This small molecule binds to this protein.
Small molecule (SMILES): CC(=O)N[C@H]1[C@H]([C@H](O)[C@H](O)CO)O[C@@](O[C@H](CO)[C@@H](O)[C@@H]2O[C@@H](C(=O)O)C[C@H](O)[C@H]2NC(C)=O)(C(=O)O)C[C@@H]1O

Sequence of chain 6.E:
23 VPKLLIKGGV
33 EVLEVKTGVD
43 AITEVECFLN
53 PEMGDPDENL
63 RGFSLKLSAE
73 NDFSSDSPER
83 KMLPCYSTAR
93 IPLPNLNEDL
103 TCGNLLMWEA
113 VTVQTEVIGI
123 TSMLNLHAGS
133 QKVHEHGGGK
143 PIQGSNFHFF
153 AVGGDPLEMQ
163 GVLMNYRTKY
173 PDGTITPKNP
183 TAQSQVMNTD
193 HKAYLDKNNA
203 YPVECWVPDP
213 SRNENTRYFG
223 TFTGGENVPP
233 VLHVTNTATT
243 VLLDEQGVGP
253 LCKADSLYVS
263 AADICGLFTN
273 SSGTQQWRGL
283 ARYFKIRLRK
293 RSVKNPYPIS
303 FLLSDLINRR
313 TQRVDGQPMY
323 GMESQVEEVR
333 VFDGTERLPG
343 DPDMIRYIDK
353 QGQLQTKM

Sequence of chain 6.A:
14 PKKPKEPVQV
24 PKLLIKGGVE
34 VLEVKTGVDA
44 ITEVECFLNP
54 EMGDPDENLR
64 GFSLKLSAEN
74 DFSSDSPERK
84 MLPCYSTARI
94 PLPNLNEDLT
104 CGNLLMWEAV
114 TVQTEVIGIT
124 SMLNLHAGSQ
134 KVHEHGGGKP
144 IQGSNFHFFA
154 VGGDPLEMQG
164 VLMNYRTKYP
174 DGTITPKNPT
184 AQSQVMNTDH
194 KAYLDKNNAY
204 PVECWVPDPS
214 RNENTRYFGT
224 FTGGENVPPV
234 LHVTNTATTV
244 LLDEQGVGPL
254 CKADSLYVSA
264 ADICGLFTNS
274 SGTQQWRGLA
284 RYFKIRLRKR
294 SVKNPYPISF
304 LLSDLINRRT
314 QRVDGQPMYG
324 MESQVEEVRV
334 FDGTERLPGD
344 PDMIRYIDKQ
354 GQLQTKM

Sequence of chain 6.D:
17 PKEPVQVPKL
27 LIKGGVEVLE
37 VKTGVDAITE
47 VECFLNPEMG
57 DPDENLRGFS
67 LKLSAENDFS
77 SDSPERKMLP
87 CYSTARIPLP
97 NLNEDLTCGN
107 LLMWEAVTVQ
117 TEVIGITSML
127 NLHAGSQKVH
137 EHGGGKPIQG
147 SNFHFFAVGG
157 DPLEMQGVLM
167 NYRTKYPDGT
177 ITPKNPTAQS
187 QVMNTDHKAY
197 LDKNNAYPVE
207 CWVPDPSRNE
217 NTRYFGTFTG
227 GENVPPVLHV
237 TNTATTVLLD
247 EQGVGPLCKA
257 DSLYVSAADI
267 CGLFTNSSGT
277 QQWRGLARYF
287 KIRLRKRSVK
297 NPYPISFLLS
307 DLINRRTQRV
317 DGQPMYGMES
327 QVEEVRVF

Binding-site contacts:
Ligand atom N5 contacts residue LEU62 of chain 6.E at 3.9 Å.
Ligand atom N5 contacts residue ASN272 of chain 6.E at 3.2 Å (h-bond).
Ligand atom C11 contacts residue LEU62 of chain 6.E at 3.5 Å (hydrophobic).
Ligand atom O1A contacts residue THR276 of chain 6.E at 2.6 Å (h-bond).
Ligand atom N5 contacts residue GLN278 of chain 6.E at 3.7 Å.
Ligand atom O9 contacts residue LEU67 of chain 6.E at 3.1 Å.
Ligand atom C6 contacts residue ASN272 of chain 6.E at 3.7 Å.
Ligand atom O10 contacts residue LEU62 of chain 6.E at 2.8 Å.
Ligand atom O1B contacts residue THR276 of chain 6.E at 3.4 Å (h-bond).
Ligand atom C10 contacts residue LEU62 of chain 6.E at 3.1 Å (hydrophobic).
Ligand atom O10 contacts residue PHE75 of chain 6.A at 3.9 Å.
Ligand atom C11 contacts residue PHE270 of chain 6.E at 3.9 Å (hydrophobic).
Ligand atom O7 contacts residue LEU62 of chain 6.E at 3.3 Å.
Ligand atom O1B contacts residue SER274 of chain 6.E at 3.3 Å (h-bond).
Ligand atom O8 contacts residue THR276 of chain 6.E at 4.0 Å.
Ligand atom O9 contacts residue LYS68 of chain 6.E at 2.9 Å (salt-bridge).
Ligand atom O1B contacts residue LYS68 of chain 6.E at 3.1 Å.
Ligand atom C11 contacts residue PHE65 of chain 6.E at 3.7 Å (hydrophobic).
Ligand atom O8 contacts residue LYS68 of chain 6.E at 3.3 Å.
Ligand atom C1 contacts residue THR276 of chain 6.E at 3.3 Å.
Ligand atom C11 contacts residue GLN278 of chain 6.E at 3.5 Å.
Ligand atom O9 contacts residue GLN278 of chain 6.E at 4.0 Å.
Ligand atom C6 contacts residue LYS68 of chain 6.E at 4.0 Å.
Ligand atom O8 contacts residue ASN272 of chain 6.E at 3.5 Å (h-bond).
Ligand atom C10 contacts residue ASN272 of chain 6.E at 3.9 Å.
Ligand atom O8 contacts residue GLN278 of chain 6.E at 3.5 Å (h-bond).
Ligand atom C9 contacts residue GLN278 of chain 6.E at 3.3 Å.
Ligand atom C11 contacts residue THR276 of chain 6.E at 3.4 Å.
Ligand atom C11 contacts residue PHE75 of chain 6.A at 3.5 Å (hydrophobic).
Ligand atom C1 contacts residue LYS68 of chain 6.E at 3.8 Å.
Ligand atom O1A contacts residue ASN272 of chain 6.E at 3.6 Å.
Ligand atom C11 contacts residue HIS138 of chain 6.D at 3.5 Å.
Ligand atom C8 contacts residue GLN278 of chain 6.E at 3.7 Å.
Ligand atom C9 contacts residue LEU67 of chain 6.E at 4.0 Å (hydrophobic).
Ligand atom C7 contacts residue LEU62 of chain 6.E at 3.8 Å (hydrophobic).
Ligand atom C9 contacts residue LYS68 of chain 6.E at 3.8 Å.
Ligand atom C11 contacts residue ASN272 of chain 6.E at 3.5 Å.
Ligand atom C7 contacts residue GLN278 of chain 6.E at 3.9 Å.
Ligand atom O1A contacts residue LYS68 of chain 6.E at 3.8 Å.
Ligand atom C10 contacts residue GLN278 of chain 6.E at 4.0 Å.